Sequence of chain 1.H:
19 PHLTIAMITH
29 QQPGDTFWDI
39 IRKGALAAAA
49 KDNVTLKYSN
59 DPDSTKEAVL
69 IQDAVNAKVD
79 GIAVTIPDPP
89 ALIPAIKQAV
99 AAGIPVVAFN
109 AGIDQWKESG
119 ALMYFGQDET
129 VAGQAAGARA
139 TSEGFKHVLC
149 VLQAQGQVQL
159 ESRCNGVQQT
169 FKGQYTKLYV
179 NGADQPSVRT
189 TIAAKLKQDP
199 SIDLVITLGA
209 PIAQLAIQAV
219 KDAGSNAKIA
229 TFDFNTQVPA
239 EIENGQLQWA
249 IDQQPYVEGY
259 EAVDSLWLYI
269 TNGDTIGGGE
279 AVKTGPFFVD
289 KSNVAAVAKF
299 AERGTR

Binding-site contacts:
Ligand atom O2 contacts residue ARG161 of chain 1.H at 3.7 Å.
Ligand atom O6 contacts residue PHE35 of chain 1.H at 3.9 Å.
Ligand atom O4 contacts residue HIS28 of chain 1.H at 3.1 Å (h-bond).
Ligand atom O5 contacts residue HIS28 of chain 1.H at 3.0 Å (h-bond).
Ligand atom C3 contacts residue ASP33 of chain 1.H at 3.5 Å.
Ligand atom C3 contacts residue PHE35 of chain 1.H at 4.1 Å (hydrophobic).
Ligand atom C1 contacts residue LEU206 of chain 1.H at 3.9 Å (hydrophobic).
Ligand atom C1 contacts residue ASP231 of chain 1.H at 3.3 Å.
Ligand atom O4 contacts residue TRP36 of chain 1.H at 3.3 Å (h-bond).
Ligand atom C5 contacts residue TRP36 of chain 1.H at 3.9 Å (hydrophobic).
Ligand atom C4 contacts residue HIS28 of chain 1.H at 4.0 Å.
Ligand atom O1 contacts residue LEU206 of chain 1.H at 3.4 Å (h-bond).
Ligand atom C3 contacts residue GLN151 of chain 1.H at 3.8 Å.
Ligand atom C1 contacts residue PHE35 of chain 1.H at 4.2 Å (hydrophobic).
Ligand atom O2 contacts residue LEU158 of chain 1.H at 3.8 Å.
Ligand atom C2 contacts residue ASP231 of chain 1.H at 3.6 Å.
Ligand atom O6 contacts residue ASN108 of chain 1.H at 3.0 Å (h-bond).
Ligand atom O1 contacts residue ASP231 of chain 1.H at 2.6 Å (salt-bridge).
Ligand atom O6 contacts residue ARG161 of chain 1.H at 3.3 Å (salt-bridge).
Ligand atom C1 contacts residue ARG161 of chain 1.H at 3.8 Å.
Ligand atom C5 contacts residue PHE35 of chain 1.H at 4.0 Å (hydrophobic).
Ligand atom O5 contacts residue ASN108 of chain 1.H at 2.7 Å (h-bond).
Ligand atom O4 contacts residue ASP33 of chain 1.H at 3.9 Å.
Ligand atom O1 contacts residue ARG161 of chain 1.H at 2.8 Å (salt-bridge).
Ligand atom O2 contacts residue GLN151 of chain 1.H at 2.9 Å (h-bond).
Ligand atom C5 contacts residue ASN108 of chain 1.H at 3.6 Å.
Ligand atom O5 contacts residue GLN157 of chain 1.H at 3.1 Å (h-bond).
Ligand atom C2 contacts residue GLN151 of chain 1.H at 3.8 Å.
Ligand atom C1 contacts residue GLN251 of chain 1.H at 3.7 Å.
Ligand atom C6 contacts residue ASN108 of chain 1.H at 4.1 Å.
Ligand atom O1 contacts residue GLN251 of chain 1.H at 3.1 Å (h-bond).
Ligand atom C6 contacts residue GLN251 of chain 1.H at 3.9 Å.
Ligand atom C2 contacts residue LEU206 of chain 1.H at 3.5 Å (hydrophobic).
Ligand atom O3 contacts residue GLN151 of chain 1.H at 2.9 Å (h-bond).
Ligand atom O6 contacts residue GLN251 of chain 1.H at 2.9 Å (h-bond).
Ligand atom O5 contacts residue TRP36 of chain 1.H at 3.8 Å.
Ligand atom O2 contacts residue LEU206 of chain 1.H at 2.7 Å (h-bond).
Ligand atom O3 contacts residue ASP33 of chain 1.H at 2.6 Å (salt-bridge).
Ligand atom C5 contacts residue HIS28 of chain 1.H at 3.9 Å.
Ligand atom C6 contacts residue ARG161 of chain 1.H at 3.8 Å.

This small molecule binds to this protein.
Small molecule (SMILES): OC1C(O)C(O)C(O)C(O)C1O